Sequence of chain 1.A:
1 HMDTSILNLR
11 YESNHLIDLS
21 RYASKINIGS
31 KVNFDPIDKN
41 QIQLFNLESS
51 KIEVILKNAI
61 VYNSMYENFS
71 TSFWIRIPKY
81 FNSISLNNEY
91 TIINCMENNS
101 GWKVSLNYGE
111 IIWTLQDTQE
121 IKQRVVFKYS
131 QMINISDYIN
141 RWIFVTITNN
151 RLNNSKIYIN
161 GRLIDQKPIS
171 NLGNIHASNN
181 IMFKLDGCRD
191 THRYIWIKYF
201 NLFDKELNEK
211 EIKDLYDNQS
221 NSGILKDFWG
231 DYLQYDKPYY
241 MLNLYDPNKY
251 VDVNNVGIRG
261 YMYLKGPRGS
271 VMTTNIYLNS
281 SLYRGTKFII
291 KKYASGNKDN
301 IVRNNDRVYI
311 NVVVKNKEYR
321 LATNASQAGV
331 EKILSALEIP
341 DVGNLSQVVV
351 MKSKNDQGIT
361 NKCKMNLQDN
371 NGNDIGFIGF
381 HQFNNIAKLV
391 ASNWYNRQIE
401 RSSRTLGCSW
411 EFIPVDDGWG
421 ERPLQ

Binding-site contacts:
Ligand atom O6 contacts residue SER392 of chain 1.A at 2.8 Å (h-bond).
Ligand atom C8 contacts residue GAL1 of chain 1.B at 3.6 Å.
Ligand atom O4 contacts residue HIS381 of chain 1.A at 3.6 Å.
Ligand atom C7 contacts residue GAL1 of chain 1.B at 3.5 Å.
Ligand atom C4 contacts residue TRP394 of chain 1.A at 3.8 Å (hydrophobic).
Ligand atom N5 contacts residue TYR245 of chain 1.A at 2.9 Å (h-bond).
Ligand atom O6 contacts residue GLU331 of chain 1.A at 2.8 Å (salt-bridge).
Ligand atom C5 contacts residue TRP394 of chain 1.A at 3.6 Å (hydrophobic).
Ligand atom C6 contacts residue TRP394 of chain 1.A at 3.6 Å (hydrophobic).
Ligand atom C11 contacts residue TYR245 of chain 1.A at 3.8 Å (hydrophobic).
Ligand atom C2 contacts residue SIA2 of chain 1.B at 3.8 Å.
Ligand atom C2 contacts residue HIS381 of chain 1.A at 3.8 Å.
Ligand atom C1 contacts residue GAL1 of chain 1.B at 1.6 Å.
Ligand atom O4 contacts residue GLU331 of chain 1.A at 2.5 Å (salt-bridge).
Ligand atom O4 contacts residue TYR245 of chain 1.A at 3.0 Å.
Ligand atom N2 contacts residue GAL1 of chain 1.B at 2.9 Å (h-bond).
Ligand atom O6 contacts residue TRP394 of chain 1.A at 3.4 Å.
Ligand atom O4 contacts residue HIS381 of chain 1.A at 2.7 Å (h-bond).
Ligand atom C3 contacts residue PHE380 of chain 1.A at 3.7 Å (hydrophobic).
Ligand atom O5 contacts residue GAL1 of chain 1.B at 2.5 Å (h-bond).
Ligand atom C5 contacts residue TRP394 of chain 1.A at 3.5 Å (hydrophobic).
Ligand atom N2 contacts residue SIA2 of chain 1.B at 2.8 Å (h-bond).
Ligand atom C6 contacts residue SER392 of chain 1.A at 3.7 Å.
Ligand atom C4 contacts residue PHE380 of chain 1.A at 3.5 Å (hydrophobic).
Ligand atom O3 contacts residue HIS381 of chain 1.A at 3.3 Å.
Ligand atom C4 contacts residue TYR395 of chain 1.A at 3.8 Å (hydrophobic).
Ligand atom C1 contacts residue HIS381 of chain 1.A at 3.7 Å.
Ligand atom C5 contacts residue TYR245 of chain 1.A at 3.7 Å (hydrophobic).
Ligand atom O4 contacts residue PHE380 of chain 1.A at 2.7 Å (h-bond).
Ligand atom O5 contacts residue GLU331 of chain 1.A at 3.5 Å (salt-bridge).
Ligand atom C4 contacts residue HIS381 of chain 1.A at 3.7 Å.
Ligand atom C2 contacts residue GAL1 of chain 1.B at 2.5 Å.
Ligand atom O4 contacts residue PHE380 of chain 1.A at 3.2 Å.
Ligand atom C7 contacts residue SIA2 of chain 1.B at 3.5 Å.
Ligand atom C4 contacts residue TYR245 of chain 1.A at 3.1 Å (hydrophobic).
Ligand atom C5 contacts residue GAL1 of chain 1.B at 3.8 Å.
Ligand atom O6 contacts residue VAL330 of chain 1.A at 3.5 Å.
Ligand atom C4 contacts residue GLU331 of chain 1.A at 3.3 Å.
Ligand atom O5 contacts residue HIS381 of chain 1.A at 3.2 Å (h-bond).
Ligand atom C8 contacts residue SIA2 of chain 1.B at 3.2 Å.

This small molecule binds to this protein.
Small molecule (SMILES): CC(=O)N[C@H]1[C@H]([C@H](O)[C@H](O)CO)O[C@@](O[C@H]2[C@@H](O)[C@@H](CO)O[C@@H](O[C@H]3[C@@H](O)[C@@H](CO)OC[C@@H]3NC(C)=O)[C@@H]2O)(C(=O)O)C[C@@H]1O